Binding-site contacts:
Ligand atom NAN contacts residue SER167 of chain 2.A at 3.3 Å (h-bond).
Ligand atom CA contacts residue THR110 of chain 2.A at 4.0 Å.
Ligand atom O contacts residue HIS82 of chain 2.A at 3.5 Å.
Ligand atom CAA contacts residue TYR208 of chain 2.A at 3.4 Å (hydrophobic).
Ligand atom CAF contacts residue THR168 of chain 2.A at 3.7 Å.
Ligand atom CAL contacts residue SER167 of chain 2.A at 3.8 Å.
Ligand atom CAF contacts residue GLY166 of chain 2.A at 3.7 Å.
Ligand atom OAE contacts residue SER167 of chain 2.A at 2.4 Å (h-bond).
Ligand atom C contacts residue SER167 of chain 2.A at 3.9 Å.
Ligand atom CA contacts residue SER108 of chain 2.A at 3.7 Å.
Ligand atom NAI contacts residue THR168 of chain 2.A at 2.8 Å (h-bond).
Ligand atom CAH contacts residue HIS82 of chain 2.A at 3.6 Å.
Ligand atom C contacts residue ARG115 of chain 2.A at 3.5 Å.
Ligand atom O contacts residue ARG115 of chain 2.A at 2.8 Å (salt-bridge).
Ligand atom OXT contacts residue HIS82 of chain 2.A at 3.5 Å.
Ligand atom NAN contacts residue ASP209 of chain 2.A at 3.9 Å.
Ligand atom N contacts residue THR110 of chain 2.A at 3.0 Å (h-bond).
Ligand atom NAI contacts residue ASP209 of chain 2.A at 4.0 Å.
Ligand atom CAK contacts residue GLY166 of chain 2.A at 3.7 Å.
Ligand atom O contacts residue SER108 of chain 2.A at 3.6 Å.
Ligand atom OXT contacts residue GLY166 of chain 2.A at 3.8 Å.
Ligand atom OAE contacts residue THR110 of chain 2.A at 3.2 Å (h-bond).
Ligand atom N contacts residue ASP209 of chain 2.A at 3.9 Å.
Ligand atom N contacts residue HIS82 of chain 2.A at 3.9 Å.
Ligand atom C contacts residue HIS82 of chain 2.A at 3.4 Å.
Ligand atom CAG contacts residue GLY166 of chain 2.A at 3.7 Å.
Ligand atom CAF contacts residue TYR208 of chain 2.A at 3.9 Å (hydrophobic).
Ligand atom O contacts residue LEU109 of chain 2.A at 3.9 Å.
Ligand atom N contacts residue SER108 of chain 2.A at 2.9 Å (h-bond).
Ligand atom OXT contacts residue SER167 of chain 2.A at 2.9 Å (h-bond).
Ligand atom NAN contacts residue THR168 of chain 2.A at 3.7 Å.
Ligand atom CA contacts residue HIS82 of chain 2.A at 3.6 Å.
Ligand atom OXT contacts residue ARG115 of chain 2.A at 2.9 Å (salt-bridge).
Ligand atom CAH contacts residue TYR208 of chain 2.A at 3.4 Å (hydrophobic).
Ligand atom OAE contacts residue THR168 of chain 2.A at 3.8 Å.
Ligand atom NAI contacts residue SER167 of chain 2.A at 3.5 Å (h-bond).
Ligand atom O contacts residue THR110 of chain 2.A at 3.0 Å (h-bond).
Ligand atom C contacts residue THR110 of chain 2.A at 3.9 Å.
Ligand atom CAA contacts residue VAL163 of chain 2.A at 3.9 Å (hydrophobic).
Ligand atom CAG contacts residue TYR208 of chain 2.A at 3.7 Å (hydrophobic).

Sequence of chain 2.A:
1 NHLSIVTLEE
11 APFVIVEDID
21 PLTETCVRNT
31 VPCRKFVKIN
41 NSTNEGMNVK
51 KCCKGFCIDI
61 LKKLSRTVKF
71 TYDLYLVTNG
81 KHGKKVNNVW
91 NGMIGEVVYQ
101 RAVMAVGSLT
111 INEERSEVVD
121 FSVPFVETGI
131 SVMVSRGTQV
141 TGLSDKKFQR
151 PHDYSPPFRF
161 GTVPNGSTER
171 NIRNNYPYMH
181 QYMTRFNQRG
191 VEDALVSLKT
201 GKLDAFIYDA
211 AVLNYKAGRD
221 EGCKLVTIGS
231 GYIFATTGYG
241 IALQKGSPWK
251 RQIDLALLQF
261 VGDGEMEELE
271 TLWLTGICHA

This protein binds this small molecule.
Small molecule (SMILES): CCCc1cnn(O)c1[C@@H](N)C(=O)O